The small molecule below binds the protein below.
Small molecule (SMILES): CC(=O)N[C@H]1[C@H](O[C@H]2[C@H](O)[C@@H](NC(C)=O)CO[C@@H]2CO)O[C@H](CO)[C@@H](O)[C@@H]1O

Binding-site contacts:
Ligand atom C3 contacts residue THR270 of chain 1.C at 3.9 Å.
Ligand atom O5 contacts residue ASN47 of chain 1.C at 3.0 Å (h-bond).
Ligand atom N2 contacts residue ASN48 of chain 1.C at 4.3 Å.
Ligand atom C6 contacts residue ILE268 of chain 1.C at 3.6 Å (hydrophobic).
Ligand atom O4 contacts residue THR270 of chain 1.C at 4.4 Å.
Ligand atom C1 contacts residue THR270 of chain 1.C at 3.5 Å.
Ligand atom C5 contacts residue ILE268 of chain 1.C at 4.0 Å (hydrophobic).
Ligand atom C7 contacts residue ASN48 of chain 1.C at 4.0 Å.
Ligand atom O6 contacts residue ILE268 of chain 1.C at 2.5 Å (h-bond).
Ligand atom O5 contacts residue THR270 of chain 1.C at 4.2 Å.
Ligand atom C2 contacts residue THR270 of chain 1.C at 4.0 Å.
Ligand atom C8 contacts residue ASN47 of chain 1.C at 3.9 Å.
Ligand atom O5 contacts residue ASP269 of chain 1.C at 4.2 Å.
Ligand atom C4 contacts residue THR270 of chain 1.C at 4.3 Å.
Ligand atom C2 contacts residue ASN47 of chain 1.C at 3.8 Å.
Ligand atom C5 contacts residue ASN47 of chain 1.C at 4.5 Å.
Ligand atom O5 contacts residue ILE268 of chain 1.C at 3.4 Å (h-bond).
Ligand atom C1 contacts residue ILE268 of chain 1.C at 4.4 Å (hydrophobic).
Ligand atom C1 contacts residue ASN47 of chain 1.C at 2.8 Å.
Ligand atom C5 contacts residue THR270 of chain 1.C at 4.0 Å.
Ligand atom C6 contacts residue ASP269 of chain 1.C at 4.3 Å.
Ligand atom N2 contacts residue ASN47 of chain 1.C at 4.3 Å.
Ligand atom C1 contacts residue ASP269 of chain 1.C at 4.2 Å.
Ligand atom C8 contacts residue ASN48 of chain 1.C at 3.5 Å.
Ligand atom O7 contacts residue ASN47 of chain 1.C at 3.5 Å (h-bond).
Ligand atom C5 contacts residue ASP269 of chain 1.C at 4.1 Å.
Ligand atom N2 contacts residue THR270 of chain 1.C at 4.0 Å.
Ligand atom O6 contacts residue ASP269 of chain 1.C at 3.4 Å.
Ligand atom C7 contacts residue ASN47 of chain 1.C at 3.8 Å.

Sequence of chain 1.C:
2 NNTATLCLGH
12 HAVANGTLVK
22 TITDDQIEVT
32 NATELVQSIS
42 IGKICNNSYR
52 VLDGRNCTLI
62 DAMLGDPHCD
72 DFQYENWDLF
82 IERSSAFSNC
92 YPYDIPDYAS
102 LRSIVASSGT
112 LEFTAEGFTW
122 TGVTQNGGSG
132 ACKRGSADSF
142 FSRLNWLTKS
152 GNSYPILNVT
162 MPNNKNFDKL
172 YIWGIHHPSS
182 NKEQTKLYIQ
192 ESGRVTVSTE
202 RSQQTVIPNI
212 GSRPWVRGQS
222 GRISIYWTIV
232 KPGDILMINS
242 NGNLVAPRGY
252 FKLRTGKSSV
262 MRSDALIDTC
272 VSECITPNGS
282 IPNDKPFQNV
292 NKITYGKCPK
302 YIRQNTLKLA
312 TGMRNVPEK